Sequence of chain 1.A:
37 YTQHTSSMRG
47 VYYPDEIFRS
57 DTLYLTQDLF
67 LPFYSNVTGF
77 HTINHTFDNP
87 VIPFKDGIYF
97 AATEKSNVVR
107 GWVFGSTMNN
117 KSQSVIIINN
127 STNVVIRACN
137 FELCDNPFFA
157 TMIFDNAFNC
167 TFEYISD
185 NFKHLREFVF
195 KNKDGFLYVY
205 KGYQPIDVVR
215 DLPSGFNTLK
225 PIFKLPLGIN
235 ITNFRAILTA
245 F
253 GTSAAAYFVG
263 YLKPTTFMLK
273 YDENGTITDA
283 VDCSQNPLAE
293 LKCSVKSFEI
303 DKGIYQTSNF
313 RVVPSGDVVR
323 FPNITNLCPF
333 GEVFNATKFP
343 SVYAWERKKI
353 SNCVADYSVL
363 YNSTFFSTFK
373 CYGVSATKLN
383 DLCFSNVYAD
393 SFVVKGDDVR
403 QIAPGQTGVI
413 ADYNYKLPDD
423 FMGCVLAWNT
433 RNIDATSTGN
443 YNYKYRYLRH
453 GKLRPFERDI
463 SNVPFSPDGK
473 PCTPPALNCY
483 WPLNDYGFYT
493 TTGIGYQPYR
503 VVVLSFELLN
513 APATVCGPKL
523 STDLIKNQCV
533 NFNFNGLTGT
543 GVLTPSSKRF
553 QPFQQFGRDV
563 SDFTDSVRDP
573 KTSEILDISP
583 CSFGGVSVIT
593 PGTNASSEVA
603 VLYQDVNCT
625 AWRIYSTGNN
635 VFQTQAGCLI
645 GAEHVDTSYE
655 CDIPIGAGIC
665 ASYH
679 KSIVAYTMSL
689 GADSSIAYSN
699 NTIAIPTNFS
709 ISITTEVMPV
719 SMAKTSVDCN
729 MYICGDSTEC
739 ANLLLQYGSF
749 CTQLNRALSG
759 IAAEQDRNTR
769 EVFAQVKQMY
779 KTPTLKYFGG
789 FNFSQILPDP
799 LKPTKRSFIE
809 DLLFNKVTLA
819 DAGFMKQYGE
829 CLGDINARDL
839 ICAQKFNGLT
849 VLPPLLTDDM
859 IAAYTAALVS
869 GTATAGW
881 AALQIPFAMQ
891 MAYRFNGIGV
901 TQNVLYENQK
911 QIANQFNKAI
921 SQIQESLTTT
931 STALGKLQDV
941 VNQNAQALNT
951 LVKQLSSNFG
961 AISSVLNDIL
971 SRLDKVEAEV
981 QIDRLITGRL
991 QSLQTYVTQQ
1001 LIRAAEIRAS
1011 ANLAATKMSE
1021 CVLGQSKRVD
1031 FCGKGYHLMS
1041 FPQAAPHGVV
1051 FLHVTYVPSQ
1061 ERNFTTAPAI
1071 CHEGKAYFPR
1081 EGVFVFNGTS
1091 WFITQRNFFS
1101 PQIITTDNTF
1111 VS

Sequence of chain 1.B:
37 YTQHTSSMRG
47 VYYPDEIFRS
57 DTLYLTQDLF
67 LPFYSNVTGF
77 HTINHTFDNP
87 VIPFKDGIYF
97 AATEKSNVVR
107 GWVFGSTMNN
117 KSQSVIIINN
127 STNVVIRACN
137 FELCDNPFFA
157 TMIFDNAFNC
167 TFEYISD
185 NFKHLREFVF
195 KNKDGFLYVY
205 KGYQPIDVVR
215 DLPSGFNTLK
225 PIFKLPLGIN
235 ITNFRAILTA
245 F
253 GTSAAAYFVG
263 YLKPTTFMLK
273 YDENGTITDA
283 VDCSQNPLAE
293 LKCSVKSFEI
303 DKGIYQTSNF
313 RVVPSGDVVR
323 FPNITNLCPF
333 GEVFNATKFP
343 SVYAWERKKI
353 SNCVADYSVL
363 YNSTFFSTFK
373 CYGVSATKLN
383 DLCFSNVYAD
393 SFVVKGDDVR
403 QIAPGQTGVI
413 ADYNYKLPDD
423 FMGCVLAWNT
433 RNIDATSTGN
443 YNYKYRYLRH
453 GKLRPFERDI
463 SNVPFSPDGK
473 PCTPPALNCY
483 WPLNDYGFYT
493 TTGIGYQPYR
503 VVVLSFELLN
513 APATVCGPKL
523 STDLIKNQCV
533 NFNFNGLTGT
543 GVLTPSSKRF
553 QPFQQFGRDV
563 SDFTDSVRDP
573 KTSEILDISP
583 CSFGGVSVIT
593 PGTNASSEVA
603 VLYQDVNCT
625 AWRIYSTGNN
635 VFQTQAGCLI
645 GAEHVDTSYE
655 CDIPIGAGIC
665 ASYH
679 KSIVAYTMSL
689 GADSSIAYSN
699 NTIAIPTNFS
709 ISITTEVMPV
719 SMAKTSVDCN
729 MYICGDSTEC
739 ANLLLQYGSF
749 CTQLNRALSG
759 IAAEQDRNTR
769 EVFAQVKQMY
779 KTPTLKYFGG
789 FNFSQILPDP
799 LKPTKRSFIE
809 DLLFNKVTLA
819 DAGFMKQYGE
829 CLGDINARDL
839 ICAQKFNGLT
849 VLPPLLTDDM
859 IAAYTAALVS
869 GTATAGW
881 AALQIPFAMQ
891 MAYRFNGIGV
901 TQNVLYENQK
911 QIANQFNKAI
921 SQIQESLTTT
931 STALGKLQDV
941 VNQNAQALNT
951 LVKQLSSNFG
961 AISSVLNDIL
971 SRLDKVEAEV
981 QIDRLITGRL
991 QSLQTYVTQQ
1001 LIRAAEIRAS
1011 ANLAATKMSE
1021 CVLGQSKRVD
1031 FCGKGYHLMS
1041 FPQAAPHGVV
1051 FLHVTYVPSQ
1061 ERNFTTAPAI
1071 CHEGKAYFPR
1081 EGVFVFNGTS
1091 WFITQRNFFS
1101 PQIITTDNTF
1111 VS

Binding-site contacts:
Ligand atom C1 contacts residue ASN364 of chain 1.A at 1.5 Å.
Ligand atom C8 contacts residue ASN364 of chain 1.A at 4.3 Å.
Ligand atom C7 contacts residue TYR449 of chain 1.B at 3.8 Å (hydrophobic).
Ligand atom C3 contacts residue ASN364 of chain 1.A at 3.8 Å.
Ligand atom C7 contacts residue TYR482 of chain 1.B at 4.3 Å (hydrophobic).
Ligand atom C5 contacts residue ASN364 of chain 1.A at 3.7 Å.
Ligand atom C8 contacts residue TYR482 of chain 1.B at 4.0 Å (hydrophobic).
Ligand atom C2 contacts residue ASN364 of chain 1.A at 2.6 Å.
Ligand atom C8 contacts residue TYR449 of chain 1.B at 3.4 Å (hydrophobic).
Ligand atom N2 contacts residue ASN364 of chain 1.A at 3.0 Å (h-bond).
Ligand atom O5 contacts residue ASN364 of chain 1.A at 2.4 Å (h-bond).
Ligand atom O7 contacts residue TYR482 of chain 1.B at 4.1 Å.
Ligand atom C7 contacts residue ASN364 of chain 1.A at 4.0 Å.
Ligand atom C4 contacts residue ASN364 of chain 1.A at 4.3 Å.
Ligand atom N2 contacts residue TYR449 of chain 1.B at 3.4 Å (h-bond).

A small-molecule ligand and the protein it binds are described below.
Small molecule (SMILES): CC(=O)N[C@@H]1[C@@H](O)[C@H](O)[C@@H](CO)O[C@H]1O